Sequence of chain 1.K:
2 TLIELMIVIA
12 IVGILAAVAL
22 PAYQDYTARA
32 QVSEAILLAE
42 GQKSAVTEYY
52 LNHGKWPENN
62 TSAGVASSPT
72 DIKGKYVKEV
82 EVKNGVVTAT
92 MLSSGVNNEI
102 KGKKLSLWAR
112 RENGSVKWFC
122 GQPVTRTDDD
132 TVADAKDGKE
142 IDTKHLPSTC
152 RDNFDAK

A protein and the small-molecule ligand that binds it are described below.
Small molecule (SMILES): CC(=O)N[C@H]1[C@H](O[C@H]2O[C@H](CO)[C@H](O)[C@H](O)[C@H]2O)[C@@H](NC(C)=O)CO[C@@H]1CO

Binding-site contacts:
Ligand atom C2 contacts residue GLU59 of chain 1.K at 3.8 Å.
Ligand atom N2 contacts residue ASN60 of chain 1.K at 4.3 Å.
Ligand atom O7 contacts residue GLU59 of chain 1.K at 3.5 Å (salt-bridge).
Ligand atom O7 contacts residue SER63 of chain 1.K at 3.9 Å.
Ligand atom C3 contacts residue GLU59 of chain 1.K at 4.1 Å.
Ligand atom C8 contacts residue THR62 of chain 1.K at 4.1 Å.
Ligand atom C2 contacts residue ASN60 of chain 1.K at 4.4 Å.
Ligand atom O5 contacts residue TYR50 of chain 1.K at 3.8 Å.
Ligand atom C6 contacts residue GLU59 of chain 1.K at 3.9 Å.
Ligand atom C4 contacts residue SER63 of chain 1.K at 4.2 Å.
Ligand atom N2 contacts residue SER63 of chain 1.K at 2.8 Å (h-bond).
Ligand atom O5 contacts residue GLU59 of chain 1.K at 3.2 Å (salt-bridge).
Ligand atom O8 contacts residue GLU59 of chain 1.K at 4.3 Å.
Ligand atom C8 contacts residue ASN60 of chain 1.K at 4.5 Å.
Ligand atom C5 contacts residue SER63 of chain 1.K at 3.6 Å.
Ligand atom O7 contacts residue ASN60 of chain 1.K at 2.9 Å (h-bond).
Ligand atom O3 contacts residue GLU59 of chain 1.K at 3.9 Å.
Ligand atom C1 contacts residue TYR50 of chain 1.K at 4.3 Å (hydrophobic).
Ligand atom C2 contacts residue SER63 of chain 1.K at 2.4 Å.
Ligand atom C4 contacts residue GLU59 of chain 1.K at 4.0 Å.
Ligand atom O6 contacts residue TYR50 of chain 1.K at 3.6 Å.
Ligand atom C7 contacts residue ASN60 of chain 1.K at 3.6 Å.
Ligand atom C5 contacts residue GLU59 of chain 1.K at 4.2 Å.
Ligand atom C6 contacts residue TRP57 of chain 1.K at 3.8 Å (hydrophobic).
Ligand atom O5 contacts residue PRO58 of chain 1.K at 4.2 Å.
Ligand atom C7 contacts residue GLU59 of chain 1.K at 4.5 Å.
Ligand atom O5 contacts residue SER63 of chain 1.K at 2.3 Å (h-bond).
Ligand atom C1 contacts residue SER63 of chain 1.K at 1.4 Å.
Ligand atom O6 contacts residue LYS56 of chain 1.K at 4.3 Å.
Ligand atom C1 contacts residue GLU59 of chain 1.K at 4.2 Å.
Ligand atom C3 contacts residue SER63 of chain 1.K at 3.7 Å.
Ligand atom C7 contacts residue SER63 of chain 1.K at 3.5 Å.
Ligand atom C6 contacts residue TYR50 of chain 1.K at 3.5 Å (hydrophobic).
Ligand atom C5 contacts residue TYR50 of chain 1.K at 3.3 Å (hydrophobic).